The small molecule below binds the protein below.
Small molecule (SMILES): CC(=O)N[C@H]1[C@H](O[C@H]2[C@H](O)[C@@H](NC(C)=O)CO[C@@H]2CO)O[C@H](CO)[C@@H](O)[C@@H]1O

Sequence of chain 1.B:
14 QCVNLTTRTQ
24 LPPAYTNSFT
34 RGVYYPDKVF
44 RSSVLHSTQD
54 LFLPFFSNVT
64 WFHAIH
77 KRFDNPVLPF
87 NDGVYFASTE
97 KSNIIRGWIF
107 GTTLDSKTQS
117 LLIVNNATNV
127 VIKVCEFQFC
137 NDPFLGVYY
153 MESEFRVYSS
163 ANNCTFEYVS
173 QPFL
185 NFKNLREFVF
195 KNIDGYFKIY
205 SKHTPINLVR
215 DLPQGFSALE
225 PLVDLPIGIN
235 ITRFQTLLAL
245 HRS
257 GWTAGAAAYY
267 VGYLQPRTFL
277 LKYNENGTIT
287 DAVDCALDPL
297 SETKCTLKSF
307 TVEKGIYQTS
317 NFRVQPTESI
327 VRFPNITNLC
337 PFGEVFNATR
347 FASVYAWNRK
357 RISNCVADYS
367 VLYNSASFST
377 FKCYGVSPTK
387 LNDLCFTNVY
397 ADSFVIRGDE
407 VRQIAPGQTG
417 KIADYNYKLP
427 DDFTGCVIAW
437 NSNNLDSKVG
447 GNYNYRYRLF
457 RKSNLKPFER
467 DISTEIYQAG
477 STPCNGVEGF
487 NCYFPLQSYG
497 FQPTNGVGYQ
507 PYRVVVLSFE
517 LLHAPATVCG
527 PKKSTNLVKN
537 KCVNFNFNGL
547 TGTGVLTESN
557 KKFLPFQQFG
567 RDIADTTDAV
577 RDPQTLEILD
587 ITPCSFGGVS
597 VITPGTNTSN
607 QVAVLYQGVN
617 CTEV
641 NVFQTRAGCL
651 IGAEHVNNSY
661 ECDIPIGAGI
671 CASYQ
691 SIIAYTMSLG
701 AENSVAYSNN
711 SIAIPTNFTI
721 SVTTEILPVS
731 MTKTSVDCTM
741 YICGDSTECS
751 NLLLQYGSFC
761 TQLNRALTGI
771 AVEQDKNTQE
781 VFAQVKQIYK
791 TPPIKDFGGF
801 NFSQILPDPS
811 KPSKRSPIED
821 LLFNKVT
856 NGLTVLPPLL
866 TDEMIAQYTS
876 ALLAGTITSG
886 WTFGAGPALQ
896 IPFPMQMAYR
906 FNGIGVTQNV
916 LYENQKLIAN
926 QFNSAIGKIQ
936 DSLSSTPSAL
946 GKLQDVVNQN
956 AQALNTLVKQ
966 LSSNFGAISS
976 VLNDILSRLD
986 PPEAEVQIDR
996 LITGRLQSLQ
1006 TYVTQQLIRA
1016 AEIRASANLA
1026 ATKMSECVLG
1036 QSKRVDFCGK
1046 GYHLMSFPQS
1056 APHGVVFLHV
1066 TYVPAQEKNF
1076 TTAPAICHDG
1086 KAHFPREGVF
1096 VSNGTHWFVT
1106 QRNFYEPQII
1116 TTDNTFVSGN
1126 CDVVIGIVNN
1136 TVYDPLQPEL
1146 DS

Binding-site contacts:
Ligand atom O7 contacts residue ASN1098 of chain 1.B at 3.3 Å (h-bond).
Ligand atom C8 contacts residue THR1100 of chain 1.B at 3.8 Å.
Ligand atom C2 contacts residue ASN1098 of chain 1.B at 2.5 Å.
Ligand atom C6 contacts residue HIS1101 of chain 1.B at 4.4 Å.
Ligand atom O5 contacts residue HIS1101 of chain 1.B at 4.3 Å.
Ligand atom C6 contacts residue PHE1103 of chain 1.B at 3.6 Å (hydrophobic).
Ligand atom C3 contacts residue THR1100 of chain 1.B at 3.9 Å.
Ligand atom N2 contacts residue THR1100 of chain 1.B at 3.1 Å (h-bond).
Ligand atom C1 contacts residue PHE1103 of chain 1.B at 4.2 Å (hydrophobic).
Ligand atom C5 contacts residue ASN1098 of chain 1.B at 3.7 Å.
Ligand atom C7 contacts residue THR1100 of chain 1.B at 4.0 Å.
Ligand atom C2 contacts residue THR1100 of chain 1.B at 3.9 Å.
Ligand atom C1 contacts residue THR1100 of chain 1.B at 4.3 Å.
Ligand atom C3 contacts residue ASN1098 of chain 1.B at 3.8 Å.
Ligand atom O3 contacts residue THR1100 of chain 1.B at 4.2 Å.
Ligand atom C3 contacts residue HIS1101 of chain 1.B at 3.6 Å.
Ligand atom O5 contacts residue PHE1103 of chain 1.B at 3.8 Å.
Ligand atom C8 contacts residue GLY1099 of chain 1.B at 4.3 Å.
Ligand atom C1 contacts residue HIS1101 of chain 1.B at 4.2 Å.
Ligand atom C5 contacts residue HIS1101 of chain 1.B at 3.4 Å.
Ligand atom N2 contacts residue ASN1098 of chain 1.B at 2.9 Å (h-bond).
Ligand atom C7 contacts residue ASN1098 of chain 1.B at 3.3 Å.
Ligand atom C5 contacts residue PHE1103 of chain 1.B at 3.8 Å (hydrophobic).
Ligand atom O7 contacts residue HIS1101 of chain 1.B at 3.5 Å.
Ligand atom C7 contacts residue HIS1101 of chain 1.B at 4.2 Å.
Ligand atom O4 contacts residue HIS1101 of chain 1.B at 3.5 Å (h-bond).
Ligand atom C4 contacts residue ASN1098 of chain 1.B at 4.2 Å.
Ligand atom C8 contacts residue ASN1098 of chain 1.B at 3.5 Å.
Ligand atom C1 contacts residue ASN1098 of chain 1.B at 1.4 Å.
Ligand atom C4 contacts residue HIS1101 of chain 1.B at 3.7 Å.
Ligand atom O5 contacts residue ASN1098 of chain 1.B at 2.4 Å (h-bond).
Ligand atom C2 contacts residue HIS1101 of chain 1.B at 4.5 Å.